Binding-site contacts:
Ligand atom CD2 contacts residue THR58 of chain 1.B at 4.1 Å.
Ligand atom CA contacts residue VAL99 of chain 1.A at 3.5 Å (hydrophobic).
Ligand atom CG2 contacts residue TRP103 of chain 1.B at 3.6 Å (hydrophobic).
Ligand atom N contacts residue TYR101 of chain 1.A at 4.1 Å.
Ligand atom N contacts residue VAL99 of chain 1.A at 3.9 Å.
Ligand atom CB contacts residue TYR101 of chain 1.A at 3.7 Å (hydrophobic).
Ligand atom N contacts residue TYR33 of chain 1.B at 4.0 Å.
Ligand atom CG2 contacts residue TRP103 of chain 1.B at 3.9 Å (hydrophobic).
Ligand atom CG2 contacts residue TYR37 of chain 1.A at 3.7 Å (hydrophobic).
Ligand atom CG1 contacts residue TYR101 of chain 1.A at 3.6 Å (hydrophobic).
Ligand atom CG1 contacts residue ASN33 of chain 1.A at 3.6 Å.
Ligand atom O contacts residue VAL99 of chain 1.A at 3.7 Å.
Ligand atom O contacts residue VAL99 of chain 1.A at 3.6 Å.
Ligand atom CB contacts residue SER59 of chain 1.B at 4.0 Å.
Ligand atom O contacts residue TYR33 of chain 1.B at 4.1 Å.
Ligand atom CG contacts residue GLY96 of chain 1.A at 3.9 Å.
Ligand atom CG1 contacts residue HIS31 of chain 1.A at 3.6 Å.
Ligand atom O contacts residue TYR33 of chain 1.B at 3.5 Å (h-bond).
Ligand atom OE2 contacts residue HIS31 of chain 1.A at 3.9 Å.
Ligand atom CD2 contacts residue ASP57 of chain 1.B at 3.7 Å.
Ligand atom N contacts residue TYR101 of chain 1.A at 3.8 Å.
Ligand atom CB contacts residue VAL99 of chain 1.A at 3.8 Å (hydrophobic).
Ligand atom ND2 contacts residue TYR101 of chain 1.A at 3.7 Å.
Ligand atom O contacts residue TYR33 of chain 1.B at 3.8 Å.
Ligand atom CD2 contacts residue ASP57 of chain 1.B at 3.9 Å.
Ligand atom CG contacts residue TYR101 of chain 1.A at 3.5 Å (hydrophobic).
Ligand atom CG1 contacts residue TYR33 of chain 1.B at 4.0 Å (hydrophobic).
Ligand atom O contacts residue SER59 of chain 1.B at 3.9 Å.
Ligand atom ND2 contacts residue GLY96 of chain 1.A at 2.9 Å (h-bond).
Ligand atom CA contacts residue TYR33 of chain 1.B at 3.2 Å (hydrophobic).
Ligand atom OD1 contacts residue TYR101 of chain 1.A at 2.6 Å (h-bond).
Ligand atom CB contacts residue TRP103 of chain 1.B at 4.0 Å (hydrophobic).
Ligand atom ND2 contacts residue SER97 of chain 1.A at 3.2 Å (h-bond).
Ligand atom CG2 contacts residue TYR99 of chain 1.B at 3.4 Å (hydrophobic).
Ligand atom CD1 contacts residue TYR101 of chain 1.A at 3.7 Å (hydrophobic).
Ligand atom CA contacts residue TYR33 of chain 1.B at 3.8 Å (hydrophobic).
Ligand atom CD1 contacts residue TRP103 of chain 1.B at 3.4 Å (hydrophobic).
Ligand atom CG contacts residue VAL99 of chain 1.A at 4.0 Å (hydrophobic).
Ligand atom CD1 contacts residue ASN35 of chain 1.B at 3.8 Å.
Ligand atom C contacts residue VAL99 of chain 1.A at 4.0 Å (hydrophobic).

A protein and the small-molecule ligand that binds it are described below.
Small molecule (SMILES): CC[C@H](C)[C@@H]1NC(=O)[C@H](CC(C)C)NC(=O)[C@H](CC(N)=O)NC(=O)[C@@H](NC(=O)[C@H](C)[NH3+])CSSC[C@@H](C=O)NC(=O)[C@H](Cc2c[nH]cn2)NC(=O)CNC(=O)[C@H](CCC(=O)O)NC(=O)[C@H](C(C)C)NC1=O

Sequence of chain 1.A:
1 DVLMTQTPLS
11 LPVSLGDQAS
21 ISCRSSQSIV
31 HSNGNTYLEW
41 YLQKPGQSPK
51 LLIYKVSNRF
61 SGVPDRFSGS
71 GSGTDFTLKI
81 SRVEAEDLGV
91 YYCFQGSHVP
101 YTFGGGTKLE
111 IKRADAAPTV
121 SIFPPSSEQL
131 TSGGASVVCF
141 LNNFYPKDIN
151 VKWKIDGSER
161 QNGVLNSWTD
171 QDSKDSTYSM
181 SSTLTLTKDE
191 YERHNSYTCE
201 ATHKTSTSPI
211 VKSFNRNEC

Sequence of chain 1.B:
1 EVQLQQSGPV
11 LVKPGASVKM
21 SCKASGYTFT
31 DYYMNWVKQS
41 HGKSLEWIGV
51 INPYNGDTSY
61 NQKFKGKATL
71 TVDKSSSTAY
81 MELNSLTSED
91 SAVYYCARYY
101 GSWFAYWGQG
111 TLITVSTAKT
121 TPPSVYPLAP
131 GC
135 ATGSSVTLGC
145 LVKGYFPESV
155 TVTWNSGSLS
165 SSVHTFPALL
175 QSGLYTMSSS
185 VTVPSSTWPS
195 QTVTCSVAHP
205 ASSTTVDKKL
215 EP